A protein and the small-molecule ligand that binds it are described below.
Small molecule (SMILES): NCCc1c[nH]c2ccc(O)cc12

Binding-site contacts:
Ligand atom CG contacts residue PHE192 of chain 1.E at 3.9 Å (hydrophobic).
Ligand atom CG contacts residue TYR200 of chain 1.E at 4.0 Å (hydrophobic).
Ligand atom CD2 contacts residue TRP56 of chain 1.D at 3.9 Å (hydrophobic).
Ligand atom CA contacts residue TRP149 of chain 1.E at 3.4 Å (hydrophobic).
Ligand atom OH contacts residue TYR57 of chain 1.D at 3.2 Å (h-bond).
Ligand atom CE2 contacts residue ILE194 of chain 1.E at 4.2 Å (hydrophobic).
Ligand atom NZ contacts residue PHE192 of chain 1.E at 3.4 Å.
Ligand atom CA contacts residue PHE192 of chain 1.E at 4.1 Å (hydrophobic).
Ligand atom NE1 contacts residue ILE194 of chain 1.E at 3.4 Å.
Ligand atom NZ contacts residue TYR200 of chain 1.E at 4.1 Å.
Ligand atom CE2 contacts residue TYR119 of chain 1.D at 4.4 Å (hydrophobic).
Ligand atom CB contacts residue TRP56 of chain 1.D at 4.1 Å (hydrophobic).
Ligand atom CZ3 contacts residue TRP56 of chain 1.D at 3.8 Å (hydrophobic).
Ligand atom OH contacts residue TYR119 of chain 1.D at 3.9 Å.
Ligand atom CZ2 contacts residue TYR119 of chain 1.D at 3.8 Å (hydrophobic).
Ligand atom CG contacts residue TRP56 of chain 1.D at 4.1 Å (hydrophobic).
Ligand atom CB contacts residue TYR200 of chain 1.E at 4.4 Å (hydrophobic).
Ligand atom OH contacts residue TRP56 of chain 1.D at 3.3 Å.
Ligand atom CE3 contacts residue TRP56 of chain 1.D at 3.8 Å (hydrophobic).
Ligand atom CE3 contacts residue TRP149 of chain 1.E at 3.5 Å (hydrophobic).
Ligand atom CZ3 contacts residue TYR119 of chain 1.D at 3.6 Å (hydrophobic).
Ligand atom CH2 contacts residue TYR119 of chain 1.D at 3.5 Å (hydrophobic).
Ligand atom OH contacts residue TRP149 of chain 1.E at 4.0 Å.
Ligand atom OH contacts residue ARG58 of chain 1.D at 4.2 Å.
Ligand atom CB contacts residue TRP149 of chain 1.E at 3.6 Å (hydrophobic).
Ligand atom CD1 contacts residue PHE192 of chain 1.E at 3.5 Å (hydrophobic).
Ligand atom CD2 contacts residue TYR119 of chain 1.D at 4.5 Å (hydrophobic).
Ligand atom CD1 contacts residue ILE194 of chain 1.E at 3.9 Å (hydrophobic).
Ligand atom NZ contacts residue TRP149 of chain 1.E at 3.8 Å.
Ligand atom CZ3 contacts residue TRP149 of chain 1.E at 4.2 Å (hydrophobic).
Ligand atom CD1 contacts residue TYR200 of chain 1.E at 3.4 Å (hydrophobic).
Ligand atom CB contacts residue PHE192 of chain 1.E at 3.8 Å (hydrophobic).
Ligand atom NE1 contacts residue TYR200 of chain 1.E at 3.9 Å.
Ligand atom OH contacts residue LYS120 of chain 1.D at 4.1 Å.
Ligand atom CE3 contacts residue TYR119 of chain 1.D at 4.1 Å (hydrophobic).
Ligand atom NZ contacts residue SER148 of chain 1.E at 3.8 Å.
Ligand atom CA contacts residue TYR200 of chain 1.E at 3.6 Å (hydrophobic).
Ligand atom CZ2 contacts residue ARG58 of chain 1.D at 3.7 Å.
Ligand atom NZ contacts residue THR147 of chain 1.E at 3.4 Å (h-bond).
Ligand atom CH2 contacts residue ARG58 of chain 1.D at 3.8 Å.

Sequence of chain 1.D:
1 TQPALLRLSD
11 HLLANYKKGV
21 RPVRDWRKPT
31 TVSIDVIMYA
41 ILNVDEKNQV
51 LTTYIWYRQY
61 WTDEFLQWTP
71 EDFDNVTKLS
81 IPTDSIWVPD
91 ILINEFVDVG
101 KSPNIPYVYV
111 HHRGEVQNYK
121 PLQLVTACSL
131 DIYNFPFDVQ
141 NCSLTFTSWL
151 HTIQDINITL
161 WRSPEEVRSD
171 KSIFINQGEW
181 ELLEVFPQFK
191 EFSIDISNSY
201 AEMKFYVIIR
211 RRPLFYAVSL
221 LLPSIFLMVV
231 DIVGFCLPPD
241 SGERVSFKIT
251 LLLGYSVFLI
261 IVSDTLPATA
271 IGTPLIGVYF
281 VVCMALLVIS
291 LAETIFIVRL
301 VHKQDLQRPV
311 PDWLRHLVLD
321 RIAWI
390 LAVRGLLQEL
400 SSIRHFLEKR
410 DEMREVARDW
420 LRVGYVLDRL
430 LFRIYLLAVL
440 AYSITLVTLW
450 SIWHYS

Sequence of chain 1.E:
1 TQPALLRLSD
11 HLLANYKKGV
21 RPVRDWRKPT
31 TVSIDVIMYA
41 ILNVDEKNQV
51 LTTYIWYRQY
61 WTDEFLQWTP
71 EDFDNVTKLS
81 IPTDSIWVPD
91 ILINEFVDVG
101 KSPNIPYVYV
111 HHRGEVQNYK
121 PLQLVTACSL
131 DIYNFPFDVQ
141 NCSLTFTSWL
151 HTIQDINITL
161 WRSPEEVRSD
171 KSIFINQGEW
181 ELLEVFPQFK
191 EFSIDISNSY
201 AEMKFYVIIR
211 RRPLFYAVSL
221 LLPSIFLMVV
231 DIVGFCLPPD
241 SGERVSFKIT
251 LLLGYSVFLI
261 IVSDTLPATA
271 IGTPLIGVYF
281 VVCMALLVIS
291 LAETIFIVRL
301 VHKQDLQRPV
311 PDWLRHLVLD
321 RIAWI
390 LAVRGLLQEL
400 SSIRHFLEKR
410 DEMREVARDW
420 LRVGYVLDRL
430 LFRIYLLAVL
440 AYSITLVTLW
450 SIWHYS